Binding-site contacts:
Ligand atom O4 contacts residue GLN57 of chain 1.A at 3.0 Å (h-bond).
Ligand atom C2 contacts residue ASN59 of chain 1.A at 4.0 Å.
Ligand atom C3 contacts residue ALA107 of chain 1.A at 3.6 Å (hydrophobic).
Ligand atom C2 contacts residue ALA107 of chain 1.A at 4.1 Å (hydrophobic).
Ligand atom C4 contacts residue ALA107 of chain 1.A at 3.6 Å (hydrophobic).
Ligand atom O6 contacts residue TRP63 of chain 1.A at 3.7 Å.
Ligand atom O5 contacts residue TRP62 of chain 1.A at 4.1 Å.
Ligand atom O2 contacts residue ASN46 of chain 1.A at 3.8 Å.
Ligand atom O3 contacts residue ALA107 of chain 1.A at 2.8 Å (h-bond).
Ligand atom C5 contacts residue GLN57 of chain 1.A at 4.2 Å.
Ligand atom O3 contacts residue VAL109 of chain 1.A at 4.2 Å.
Ligand atom C4 contacts residue ALA107 of chain 1.A at 4.1 Å (hydrophobic).
Ligand atom O4 contacts residue ALA107 of chain 1.A at 3.5 Å.
Ligand atom C6 contacts residue TRP108 of chain 1.A at 4.2 Å (hydrophobic).
Ligand atom C2 contacts residue ASN46 of chain 1.A at 3.9 Å.
Ligand atom O3 contacts residue ASN46 of chain 1.A at 4.1 Å.
Ligand atom C4 contacts residue ASP52 of chain 1.A at 3.7 Å.
Ligand atom O6 contacts residue ILE98 of chain 1.A at 4.0 Å.
Ligand atom C5 contacts residue ALA107 of chain 1.A at 3.4 Å (hydrophobic).
Ligand atom C3 contacts residue ALA107 of chain 1.A at 4.2 Å (hydrophobic).
Ligand atom O6 contacts residue GLN57 of chain 1.A at 3.2 Å (h-bond).
Ligand atom C6 contacts residue TRP62 of chain 1.A at 4.2 Å (hydrophobic).
Ligand atom O3 contacts residue ASP52 of chain 1.A at 2.5 Å (salt-bridge).
Ligand atom C5 contacts residue ASN59 of chain 1.A at 4.2 Å.
Ligand atom O6 contacts residue ILE58 of chain 1.A at 3.2 Å.
Ligand atom O3 contacts residue ASN106 of chain 1.A at 4.0 Å.
Ligand atom C6 contacts residue TRP63 of chain 1.A at 3.5 Å (hydrophobic).
Ligand atom C6 contacts residue ALA107 of chain 1.A at 4.1 Å (hydrophobic).
Ligand atom C6 contacts residue GLN57 of chain 1.A at 3.9 Å.
Ligand atom O4 contacts residue GLU35 of chain 1.A at 4.1 Å.
Ligand atom C2 contacts residue ASP52 of chain 1.A at 3.8 Å.
Ligand atom O5 contacts residue ASN59 of chain 1.A at 3.3 Å.
Ligand atom O6 contacts residue TRP63 of chain 1.A at 2.8 Å (h-bond).
Ligand atom C3 contacts residue ASP52 of chain 1.A at 3.5 Å.
Ligand atom O2 contacts residue ALA107 of chain 1.A at 3.4 Å (h-bond).
Ligand atom C1 contacts residue ASN59 of chain 1.A at 4.0 Å.
Ligand atom C4 contacts residue GLN57 of chain 1.A at 3.3 Å.
Ligand atom O6 contacts residue ASN59 of chain 1.A at 2.8 Å (h-bond).
Ligand atom O4 contacts residue ALA107 of chain 1.A at 4.0 Å.
Ligand atom O4 contacts residue TRP108 of chain 1.A at 3.4 Å.

Sequence of chain 1.A:
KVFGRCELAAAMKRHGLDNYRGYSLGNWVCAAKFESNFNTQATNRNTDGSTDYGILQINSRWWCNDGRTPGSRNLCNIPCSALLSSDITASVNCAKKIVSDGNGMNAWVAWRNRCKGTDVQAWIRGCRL

A protein and the small-molecule ligand that binds it are described below.
Small molecule (SMILES): OC[C@H]1O[C@@](CO)(O[C@H]2O[C@H](CO)[C@@H](O)[C@H](O)[C@H]2O)[C@@H](O)[C@@H]1O